Sequence of chain 2.E:
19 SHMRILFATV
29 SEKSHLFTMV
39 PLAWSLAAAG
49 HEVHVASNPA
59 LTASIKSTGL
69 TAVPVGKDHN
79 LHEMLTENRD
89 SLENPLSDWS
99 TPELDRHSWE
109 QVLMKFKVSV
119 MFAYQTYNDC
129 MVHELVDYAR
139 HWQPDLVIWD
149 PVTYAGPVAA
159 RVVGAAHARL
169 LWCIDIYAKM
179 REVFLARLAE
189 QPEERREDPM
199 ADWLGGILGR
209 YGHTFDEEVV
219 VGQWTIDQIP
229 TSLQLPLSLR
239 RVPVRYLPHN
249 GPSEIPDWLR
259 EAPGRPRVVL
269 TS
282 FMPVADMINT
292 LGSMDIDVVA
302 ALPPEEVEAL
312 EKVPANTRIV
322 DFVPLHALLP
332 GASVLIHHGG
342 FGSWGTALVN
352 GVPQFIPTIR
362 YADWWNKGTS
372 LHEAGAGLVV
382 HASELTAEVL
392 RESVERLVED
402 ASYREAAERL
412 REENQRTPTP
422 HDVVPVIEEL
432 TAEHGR

A protein and the small-molecule ligand that binds it are described below.
Small molecule (SMILES): CC[C@@H]1[C@@H](C)O[C@@](O)([C@@H](C)[C@H](O)[C@H](C)[C@H]2OC(=O)/C=C/C=C/[C@H](C)[C@@H]([C@@H](C)[C@@H](O)[C@H](C)[C@@]3(O)C[C@@H](O[C@H]4C[C@H](O)[C@H](O)[C@H](C)O4)[C@H](CC)[C@@H](C)O3)OC(=O)/C=C/C=C/[C@@H]2C)C[C@H]1O[C@H]1C[C@H](O)[C@H](O)[C@H](C)O1

Binding-site contacts:
Ligand atom CAW contacts residue HIS33 of chain 2.E at 3.5 Å.
Ligand atom OAR contacts residue ASN92 of chain 2.E at 3.6 Å (h-bond).
Ligand atom OAO contacts residue GLY341 of chain 2.E at 3.5 Å.
Ligand atom CCK contacts residue GLY341 of chain 2.E at 3.3 Å.
Ligand atom OAR contacts residue SER95 of chain 2.E at 3.3 Å.
Ligand atom CBM contacts residue GLU30 of chain 2.E at 3.7 Å.
Ligand atom OAQ contacts residue TYR362 of chain 2.E at 3.1 Å.
Ligand atom OAI contacts residue TRP365 of chain 2.E at 3.1 Å (h-bond).
Ligand atom CBW contacts residue TRP170 of chain 2.E at 3.5 Å (hydrophobic).
Ligand atom OAF contacts residue LEU94 of chain 2.E at 3.2 Å.
Ligand atom CCC contacts residue PHE342 of chain 2.E at 3.5 Å (hydrophobic).
Ligand atom CCH contacts residue SER89 of chain 2.E at 3.5 Å.
Ligand atom OAB contacts residue VAL116 of chain 2.E at 3.7 Å.
Ligand atom CCK contacts residue HIS339 of chain 2.E at 3.3 Å.
Ligand atom CBM contacts residue TYR362 of chain 2.E at 3.3 Å (hydrophobic).
Ligand atom CBQ contacts residue HIS33 of chain 2.E at 3.7 Å.
Ligand atom CBC contacts residue TYR362 of chain 2.E at 3.0 Å (hydrophobic).
Ligand atom CCG contacts residue TYR122 of chain 2.E at 3.6 Å (hydrophobic).
Ligand atom OAG contacts residue ALA363 of chain 2.E at 3.5 Å.
Ligand atom OAL contacts residue VAL116 of chain 2.E at 3.4 Å.
Ligand atom CBW contacts residue HIS33 of chain 2.E at 3.4 Å.
Ligand atom OAH contacts residue ASN92 of chain 2.E at 3.5 Å (h-bond).
Ligand atom CCP contacts residue PHE120 of chain 2.E at 3.6 Å (hydrophobic).
Ligand atom CCA contacts residue SER32 of chain 2.E at 3.6 Å.
Ligand atom CBM contacts residue TYR125 of chain 2.E at 3.1 Å (hydrophobic).
Ligand atom CAY contacts residue HIS33 of chain 2.E at 3.6 Å.
Ligand atom OAG contacts residue TYR175 of chain 2.E at 2.5 Å (h-bond).
Ligand atom CAS contacts residue TYR362 of chain 2.E at 3.7 Å (hydrophobic).
Ligand atom OAC contacts residue HIS33 of chain 2.E at 2.8 Å (h-bond).
Ligand atom OAO contacts residue PHE342 of chain 2.E at 3.0 Å (h-bond).
Ligand atom CBU contacts residue ALA121 of chain 2.E at 3.4 Å (hydrophobic).
Ligand atom CBC contacts residue TYR125 of chain 2.E at 3.4 Å (hydrophobic).
Ligand atom CBN contacts residue VAL116 of chain 2.E at 3.7 Å (hydrophobic).
Ligand atom OAM contacts residue PHE342 of chain 2.E at 3.7 Å.
Ligand atom OAE contacts residue TYR362 of chain 2.E at 2.5 Å (h-bond).
Ligand atom CBN contacts residue MET112 of chain 2.E at 3.5 Å (hydrophobic).
Ligand atom CBK contacts residue TYR175 of chain 2.E at 3.3 Å (hydrophobic).
Ligand atom OAA contacts residue TYR362 of chain 2.E at 3.5 Å (h-bond).
Ligand atom OAA contacts residue TYR125 of chain 2.E at 2.9 Å (h-bond).
Ligand atom CBH contacts residue MET112 of chain 2.E at 3.3 Å (hydrophobic).